Binding-site contacts:
Ligand atom C5 contacts residue ASN163 of chain 1.A at 3.9 Å.
Ligand atom C7 contacts residue ASN23 of chain 1.A at 3.6 Å.
Ligand atom C6 contacts residue ASP20 of chain 1.A at 4.1 Å.
Ligand atom O6 contacts residue ASN163 of chain 1.A at 3.8 Å.
Ligand atom C2 contacts residue LYS164 of chain 1.A at 4.0 Å.
Ligand atom C8 contacts residue LYS165 of chain 1.A at 3.4 Å.
Ligand atom O5 contacts residue LYS164 of chain 1.A at 3.8 Å.
Ligand atom N2 contacts residue LYS164 of chain 1.A at 4.4 Å.
Ligand atom O5 contacts residue ASN163 of chain 1.A at 3.8 Å.
Ligand atom O5 contacts residue ASN23 of chain 1.A at 2.4 Å (h-bond).
Ligand atom O3 contacts residue ASN438 of chain 1.A at 3.6 Å (h-bond).
Ligand atom C2 contacts residue ASN163 of chain 1.A at 3.0 Å.
Ligand atom C3 contacts residue ASN163 of chain 1.A at 2.9 Å.
Ligand atom O6 contacts residue ASP20 of chain 1.A at 4.0 Å.
Ligand atom C4 contacts residue ASN163 of chain 1.A at 2.9 Å.
Ligand atom N2 contacts residue ASN23 of chain 1.A at 3.1 Å (h-bond).
Ligand atom N2 contacts residue LYS165 of chain 1.A at 3.1 Å (salt-bridge).
Ligand atom N2 contacts residue PRO24 of chain 1.A at 4.5 Å.
Ligand atom C1 contacts residue ASN163 of chain 1.A at 4.0 Å.
Ligand atom O3 contacts residue LYS165 of chain 1.A at 4.1 Å.
Ligand atom N2 contacts residue ASN163 of chain 1.A at 3.9 Å.
Ligand atom C2 contacts residue LYS165 of chain 1.A at 3.9 Å.
Ligand atom C8 contacts residue PRO24 of chain 1.A at 4.2 Å (hydrophobic).
Ligand atom O7 contacts residue ASN23 of chain 1.A at 3.8 Å.
Ligand atom C1 contacts residue LYS164 of chain 1.A at 4.4 Å.
Ligand atom C3 contacts residue ASN23 of chain 1.A at 3.9 Å.
Ligand atom C6 contacts residue ASN163 of chain 1.A at 3.4 Å.
Ligand atom C1 contacts residue ASN23 of chain 1.A at 1.4 Å.
Ligand atom O3 contacts residue ASN163 of chain 1.A at 2.6 Å (h-bond).
Ligand atom C4 contacts residue ASN23 of chain 1.A at 4.3 Å.
Ligand atom C7 contacts residue LYS165 of chain 1.A at 3.8 Å.
Ligand atom O4 contacts residue ASN163 of chain 1.A at 3.8 Å.
Ligand atom C5 contacts residue ASN23 of chain 1.A at 3.5 Å.
Ligand atom C2 contacts residue ASN23 of chain 1.A at 2.7 Å.
Ligand atom C6 contacts residue ASN23 of chain 1.A at 4.3 Å.

A protein and the small-molecule ligand that binds it are described below.
Small molecule (SMILES): CC(=O)N[C@@H]1[C@@H](O)[C@H](O)[C@@H](CO)O[C@H]1O

Sequence of chain 1.A:
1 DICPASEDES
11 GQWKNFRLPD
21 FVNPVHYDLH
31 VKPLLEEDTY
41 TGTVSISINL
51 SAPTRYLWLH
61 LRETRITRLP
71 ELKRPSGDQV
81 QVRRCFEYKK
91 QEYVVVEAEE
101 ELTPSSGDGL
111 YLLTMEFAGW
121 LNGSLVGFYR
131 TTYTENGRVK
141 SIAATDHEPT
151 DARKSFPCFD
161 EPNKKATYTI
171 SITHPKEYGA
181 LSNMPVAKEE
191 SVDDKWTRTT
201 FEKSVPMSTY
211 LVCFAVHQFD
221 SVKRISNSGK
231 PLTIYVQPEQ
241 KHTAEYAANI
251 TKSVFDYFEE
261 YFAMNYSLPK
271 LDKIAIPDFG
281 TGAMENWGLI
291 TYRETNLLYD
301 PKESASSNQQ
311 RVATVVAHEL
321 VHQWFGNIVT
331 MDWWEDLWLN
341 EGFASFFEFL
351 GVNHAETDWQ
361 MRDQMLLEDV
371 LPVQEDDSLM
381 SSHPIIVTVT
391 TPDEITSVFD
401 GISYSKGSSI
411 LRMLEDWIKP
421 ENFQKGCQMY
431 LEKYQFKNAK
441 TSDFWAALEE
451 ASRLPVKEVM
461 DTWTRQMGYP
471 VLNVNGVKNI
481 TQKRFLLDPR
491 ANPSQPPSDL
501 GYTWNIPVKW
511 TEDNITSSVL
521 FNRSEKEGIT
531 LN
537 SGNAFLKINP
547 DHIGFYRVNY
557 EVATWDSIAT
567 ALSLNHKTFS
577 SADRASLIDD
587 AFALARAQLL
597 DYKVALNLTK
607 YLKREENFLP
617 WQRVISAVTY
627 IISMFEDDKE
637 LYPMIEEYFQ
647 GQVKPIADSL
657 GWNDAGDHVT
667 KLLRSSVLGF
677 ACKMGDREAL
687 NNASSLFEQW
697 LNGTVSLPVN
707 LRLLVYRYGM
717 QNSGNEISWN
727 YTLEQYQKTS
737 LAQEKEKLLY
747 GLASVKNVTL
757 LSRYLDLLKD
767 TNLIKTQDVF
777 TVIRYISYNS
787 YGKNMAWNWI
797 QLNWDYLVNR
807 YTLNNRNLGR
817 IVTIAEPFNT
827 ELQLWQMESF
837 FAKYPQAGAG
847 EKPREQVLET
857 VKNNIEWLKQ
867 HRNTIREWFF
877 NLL